Binding-site contacts:
Ligand atom C4 contacts residue ASN38 of chain 1.A at 4.3 Å.
Ligand atom O7 contacts residue ASN38 of chain 1.A at 4.0 Å.
Ligand atom C5 contacts residue ASN38 of chain 1.A at 3.8 Å.
Ligand atom C2 contacts residue ASN38 of chain 1.A at 2.5 Å.
Ligand atom O7 contacts residue LYS37 of chain 1.A at 4.0 Å.
Ligand atom C3 contacts residue ASN38 of chain 1.A at 3.8 Å.
Ligand atom N2 contacts residue ASN38 of chain 1.A at 2.8 Å (h-bond).
Ligand atom C8 contacts residue LYS37 of chain 1.A at 4.1 Å.
Ligand atom O5 contacts residue ASN38 of chain 1.A at 2.4 Å (h-bond).
Ligand atom C1 contacts residue ASN38 of chain 1.A at 1.5 Å.
Ligand atom C7 contacts residue ASN38 of chain 1.A at 3.6 Å.

Sequence of chain 1.A:
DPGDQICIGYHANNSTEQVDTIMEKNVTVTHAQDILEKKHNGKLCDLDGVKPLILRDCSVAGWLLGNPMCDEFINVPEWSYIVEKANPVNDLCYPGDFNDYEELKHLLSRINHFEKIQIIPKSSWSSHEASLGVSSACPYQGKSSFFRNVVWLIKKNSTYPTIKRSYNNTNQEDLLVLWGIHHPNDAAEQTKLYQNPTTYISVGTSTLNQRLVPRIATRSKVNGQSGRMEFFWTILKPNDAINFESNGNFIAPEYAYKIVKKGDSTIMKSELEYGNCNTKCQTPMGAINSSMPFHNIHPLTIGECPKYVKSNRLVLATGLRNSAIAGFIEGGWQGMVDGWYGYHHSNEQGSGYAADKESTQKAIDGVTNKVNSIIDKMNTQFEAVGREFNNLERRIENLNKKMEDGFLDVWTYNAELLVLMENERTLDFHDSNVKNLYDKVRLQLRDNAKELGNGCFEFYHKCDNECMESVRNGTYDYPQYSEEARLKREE

A small-molecule ligand and the protein it binds are described below.
Small molecule (SMILES): CC(=O)N[C@@H]1[C@@H](O)[C@H](O)[C@@H](CO)O[C@H]1O